This small molecule binds to this protein.
Small molecule (SMILES): CC(=O)N[C@H]1[C@H](O[C@H]2[C@H](O)[C@@H](NC(C)=O)CO[C@@H]2CO)O[C@H](CO)[C@@H](O)[C@@H]1O

Sequence of chain 1.A:
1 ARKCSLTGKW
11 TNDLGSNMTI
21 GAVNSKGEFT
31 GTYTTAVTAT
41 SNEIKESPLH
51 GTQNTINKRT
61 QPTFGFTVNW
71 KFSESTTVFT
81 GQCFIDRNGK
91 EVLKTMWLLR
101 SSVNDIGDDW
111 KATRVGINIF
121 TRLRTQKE

Binding-site contacts:
Ligand atom O5 contacts residue LYS9 of chain 1.A at 3.3 Å (salt-bridge).
Ligand atom C8 contacts residue THR34 of chain 1.A at 4.3 Å.
Ligand atom O5 contacts residue ASN17 of chain 1.A at 2.3 Å (h-bond).
Ligand atom O7 contacts residue GLY15 of chain 1.A at 3.6 Å (h-bond).
Ligand atom C7 contacts residue GLY15 of chain 1.A at 4.1 Å.
Ligand atom C6 contacts residue LEU123 of chain 1.A at 4.0 Å (hydrophobic).
Ligand atom C5 contacts residue LYS9 of chain 1.A at 4.2 Å.
Ligand atom O7 contacts residue ASN17 of chain 1.A at 4.1 Å.
Ligand atom C3 contacts residue ASN17 of chain 1.A at 3.7 Å.
Ligand atom C8 contacts residue ASN17 of chain 1.A at 3.2 Å.
Ligand atom C1 contacts residue ASN17 of chain 1.A at 1.4 Å.
Ligand atom O7 contacts residue THR34 of chain 1.A at 4.4 Å.
Ligand atom O6 contacts residue LYS127 of chain 1.A at 4.4 Å.
Ligand atom C2 contacts residue ASN17 of chain 1.A at 2.4 Å.
Ligand atom O7 contacts residue ALA36 of chain 1.A at 4.5 Å.
Ligand atom C1 contacts residue LEU123 of chain 1.A at 4.0 Å (hydrophobic).
Ligand atom C1 contacts residue LYS9 of chain 1.A at 4.3 Å.
Ligand atom C5 contacts residue LEU123 of chain 1.A at 3.9 Å (hydrophobic).
Ligand atom C4 contacts residue ASN17 of chain 1.A at 4.2 Å.
Ligand atom O6 contacts residue LYS9 of chain 1.A at 2.8 Å (salt-bridge).
Ligand atom C5 contacts residue ASN17 of chain 1.A at 3.6 Å.
Ligand atom N2 contacts residue GLY15 of chain 1.A at 3.9 Å.
Ligand atom O5 contacts residue LEU123 of chain 1.A at 3.5 Å.
Ligand atom C7 contacts residue ASN17 of chain 1.A at 3.2 Å.
Ligand atom C6 contacts residue LYS9 of chain 1.A at 3.8 Å.
Ligand atom N2 contacts residue ASN17 of chain 1.A at 2.8 Å (h-bond).
Ligand atom C8 contacts residue LEU123 of chain 1.A at 4.5 Å (hydrophobic).